A protein and the small-molecule ligand that binds it are described below.
Small molecule (SMILES): Cc1cc(CCCCCOc2ccc(C3=NCCO3)cc2)on1

Binding-site contacts:
Ligand atom N2 contacts residue LEU106 of chain 26.A at 3.8 Å.
Ligand atom C4B contacts residue TYR152 of chain 26.A at 3.8 Å (hydrophobic).
Ligand atom C2C contacts residue TYR197 of chain 26.A at 3.7 Å (hydrophobic).
Ligand atom N3A contacts residue TYR152 of chain 26.A at 3.5 Å.
Ligand atom C4C contacts residue VAL188 of chain 26.A at 3.7 Å (hydrophobic).
Ligand atom N3A contacts residue PHE186 of chain 26.A at 4.0 Å.
Ligand atom C4 contacts residue TYR197 of chain 26.A at 3.8 Å (hydrophobic).
Ligand atom C3C contacts residue TYR128 of chain 26.A at 3.4 Å (hydrophobic).
Ligand atom C2A contacts residue PHE186 of chain 26.A at 3.3 Å (hydrophobic).
Ligand atom N3A contacts residue PRO174 of chain 26.A at 3.7 Å.
Ligand atom C6B contacts residue TYR128 of chain 26.A at 3.3 Å (hydrophobic).
Ligand atom C6B contacts residue ILE104 of chain 26.A at 3.6 Å (hydrophobic).
Ligand atom C3B contacts residue VAL188 of chain 26.A at 3.8 Å (hydrophobic).
Ligand atom C1B contacts residue ILE104 of chain 26.A at 4.0 Å (hydrophobic).
Ligand atom C3 contacts residue ASN219 of chain 26.A at 4.0 Å.
Ligand atom C1B contacts residue TYR128 of chain 26.A at 3.6 Å (hydrophobic).
Ligand atom N2 contacts residue ASN219 of chain 26.A at 3.8 Å.
Ligand atom C5 contacts residue LEU106 of chain 26.A at 3.8 Å (hydrophobic).
Ligand atom O1 contacts residue MET221 of chain 26.A at 3.9 Å.
Ligand atom N3A contacts residue ALA24 of chain 26.C at 3.8 Å.
Ligand atom O1B contacts residue TYR128 of chain 26.A at 3.4 Å (h-bond).
Ligand atom C1C contacts residue TYR128 of chain 26.A at 3.7 Å (hydrophobic).
Ligand atom C31 contacts residue ASN219 of chain 26.A at 3.3 Å.
Ligand atom C5B contacts residue PHE186 of chain 26.A at 3.9 Å (hydrophobic).
Ligand atom C4B contacts residue PHE186 of chain 26.A at 3.6 Å (hydrophobic).
Ligand atom C1B contacts residue VAL188 of chain 26.A at 3.8 Å (hydrophobic).
Ligand atom C5A contacts residue VAL176 of chain 26.A at 3.6 Å (hydrophobic).
Ligand atom C3B contacts residue TYR152 of chain 26.A at 3.7 Å (hydrophobic).
Ligand atom C4 contacts residue LEU106 of chain 26.A at 3.9 Å (hydrophobic).
Ligand atom C5A contacts residue PHE186 of chain 26.A at 3.5 Å (hydrophobic).
Ligand atom C4C contacts residue VAL191 of chain 26.A at 3.0 Å (hydrophobic).
Ligand atom O1A contacts residue PHE186 of chain 26.A at 3.0 Å.
Ligand atom C2A contacts residue TYR152 of chain 26.A at 3.6 Å (hydrophobic).
Ligand atom C4A contacts residue PRO174 of chain 26.A at 3.1 Å (hydrophobic).
Ligand atom O1B contacts residue ILE104 of chain 26.A at 3.9 Å.
Ligand atom C2B contacts residue VAL188 of chain 26.A at 3.5 Å (hydrophobic).
Ligand atom C5B contacts residue MET224 of chain 26.A at 3.8 Å (hydrophobic).
Ligand atom O1 contacts residue LEU106 of chain 26.A at 3.7 Å.
Ligand atom C5C contacts residue VAL191 of chain 26.A at 3.8 Å (hydrophobic).
Ligand atom C1C contacts residue LEU106 of chain 26.A at 3.8 Å (hydrophobic).

Sequence of chain 26.C:
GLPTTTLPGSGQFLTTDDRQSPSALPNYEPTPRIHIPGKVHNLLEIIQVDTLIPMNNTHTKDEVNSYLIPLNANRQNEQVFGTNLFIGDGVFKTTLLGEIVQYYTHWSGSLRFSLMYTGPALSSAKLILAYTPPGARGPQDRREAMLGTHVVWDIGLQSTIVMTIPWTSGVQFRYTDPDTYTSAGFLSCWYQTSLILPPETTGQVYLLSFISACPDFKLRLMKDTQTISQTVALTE

Sequence of chain 26.A:
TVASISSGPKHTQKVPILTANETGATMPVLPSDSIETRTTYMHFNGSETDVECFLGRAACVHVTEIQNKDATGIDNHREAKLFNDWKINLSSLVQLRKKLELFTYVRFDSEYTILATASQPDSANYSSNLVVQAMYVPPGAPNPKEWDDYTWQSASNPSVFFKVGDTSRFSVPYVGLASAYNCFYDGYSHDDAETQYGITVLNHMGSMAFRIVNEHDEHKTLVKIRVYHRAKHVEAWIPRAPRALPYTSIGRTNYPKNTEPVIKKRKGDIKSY